Binding-site contacts:
Ligand atom C6 contacts residue PRO296 of chain 1.A at 4.3 Å (hydrophobic).
Ligand atom C5 contacts residue PRO296 of chain 1.A at 4.3 Å (hydrophobic).
Ligand atom C2 contacts residue ASN451 of chain 1.A at 2.4 Å.
Ligand atom C7 contacts residue ASN451 of chain 1.A at 3.4 Å.
Ligand atom C8 contacts residue ASN267 of chain 1.A at 3.6 Å.
Ligand atom C3 contacts residue ASN451 of chain 1.A at 3.6 Å.
Ligand atom N2 contacts residue ASN451 of chain 1.A at 2.8 Å (h-bond).
Ligand atom O5 contacts residue ASN451 of chain 1.A at 2.4 Å (h-bond).
Ligand atom C7 contacts residue ASN267 of chain 1.A at 4.2 Å.
Ligand atom O7 contacts residue ASN451 of chain 1.A at 3.8 Å.
Ligand atom C4 contacts residue ASN451 of chain 1.A at 4.2 Å.
Ligand atom O5 contacts residue PRO296 of chain 1.A at 3.6 Å.
Ligand atom C8 contacts residue NAG1 of chain 1.G at 3.5 Å.
Ligand atom C8 contacts residue VAL449 of chain 1.A at 4.2 Å (hydrophobic).
Ligand atom C8 contacts residue SER450 of chain 1.A at 4.4 Å.
Ligand atom C8 contacts residue ASN451 of chain 1.A at 4.2 Å.
Ligand atom C5 contacts residue ASN451 of chain 1.A at 3.7 Å.
Ligand atom C1 contacts residue ASN451 of chain 1.A at 1.4 Å.
Ligand atom O7 contacts residue ASN267 of chain 1.A at 4.2 Å.
Ligand atom O6 contacts residue LEU270 of chain 1.A at 4.1 Å.
Ligand atom C1 contacts residue PRO296 of chain 1.A at 4.2 Å (hydrophobic).

The protein below binds the small molecule below.
Small molecule (SMILES): CC(=O)N[C@H]1[C@H](O[C@H]2[C@H](O)[C@@H](NC(C)=O)CO[C@@H]2CO)O[C@H](CO)[C@@H](O)[C@@H]1O

Sequence of chain 1.A:
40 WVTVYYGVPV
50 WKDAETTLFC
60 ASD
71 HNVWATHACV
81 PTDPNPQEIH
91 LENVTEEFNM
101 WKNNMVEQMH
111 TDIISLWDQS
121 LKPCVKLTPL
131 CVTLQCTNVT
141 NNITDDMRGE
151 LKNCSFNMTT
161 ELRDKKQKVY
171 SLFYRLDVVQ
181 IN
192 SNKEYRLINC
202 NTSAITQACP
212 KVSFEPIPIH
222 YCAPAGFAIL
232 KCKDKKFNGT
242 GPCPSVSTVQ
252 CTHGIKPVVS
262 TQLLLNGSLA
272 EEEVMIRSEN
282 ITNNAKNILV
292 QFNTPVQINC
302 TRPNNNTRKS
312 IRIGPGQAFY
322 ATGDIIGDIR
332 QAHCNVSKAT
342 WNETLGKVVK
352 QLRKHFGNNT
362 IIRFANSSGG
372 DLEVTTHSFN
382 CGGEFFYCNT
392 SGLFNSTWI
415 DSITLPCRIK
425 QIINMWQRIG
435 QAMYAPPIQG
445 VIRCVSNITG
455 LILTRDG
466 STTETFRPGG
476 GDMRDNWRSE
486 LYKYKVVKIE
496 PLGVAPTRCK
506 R